A protein and the small-molecule ligand that binds it are described below.
Small molecule (SMILES): CC(=O)N[C@@H]1[C@@H](O)[C@H](O)[C@@H](CO)O[C@H]1O

Binding-site contacts:
Ligand atom O5 contacts residue ASN580 of chain 1.A at 2.4 Å (h-bond).
Ligand atom C7 contacts residue ASN580 of chain 1.A at 3.3 Å.
Ligand atom C2 contacts residue ASN580 of chain 1.A at 2.4 Å.
Ligand atom N2 contacts residue ASN580 of chain 1.A at 2.9 Å (h-bond).
Ligand atom O7 contacts residue ASN580 of chain 1.A at 3.4 Å (h-bond).
Ligand atom O6 contacts residue ASN580 of chain 1.A at 4.4 Å.
Ligand atom C5 contacts residue ASN580 of chain 1.A at 3.7 Å.
Ligand atom C8 contacts residue ASN580 of chain 1.A at 4.4 Å.
Ligand atom C3 contacts residue ASN580 of chain 1.A at 3.8 Å.
Ligand atom C4 contacts residue ASN580 of chain 1.A at 4.2 Å.
Ligand atom C1 contacts residue ASN580 of chain 1.A at 1.4 Å.

Sequence of chain 1.A:
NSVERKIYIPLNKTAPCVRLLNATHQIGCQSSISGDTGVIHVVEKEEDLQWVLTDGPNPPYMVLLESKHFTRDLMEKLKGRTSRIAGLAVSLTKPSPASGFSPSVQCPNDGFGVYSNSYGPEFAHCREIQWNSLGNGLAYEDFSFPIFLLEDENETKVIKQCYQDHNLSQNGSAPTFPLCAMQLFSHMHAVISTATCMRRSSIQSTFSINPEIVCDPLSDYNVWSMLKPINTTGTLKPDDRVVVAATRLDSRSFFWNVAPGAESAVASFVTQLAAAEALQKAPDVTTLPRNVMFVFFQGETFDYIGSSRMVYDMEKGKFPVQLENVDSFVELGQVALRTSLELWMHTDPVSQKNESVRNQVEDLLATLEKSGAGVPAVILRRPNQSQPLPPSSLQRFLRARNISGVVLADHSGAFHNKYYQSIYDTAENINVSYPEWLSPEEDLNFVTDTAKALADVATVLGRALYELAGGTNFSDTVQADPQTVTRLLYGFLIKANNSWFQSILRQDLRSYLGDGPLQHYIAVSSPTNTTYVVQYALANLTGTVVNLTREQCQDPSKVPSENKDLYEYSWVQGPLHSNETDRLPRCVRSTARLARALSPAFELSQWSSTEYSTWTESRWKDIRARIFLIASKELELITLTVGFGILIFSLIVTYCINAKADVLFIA